Binding-site contacts:
Ligand atom C6 contacts residue SER284 of chain 20.K at 3.4 Å.
Ligand atom O6 contacts residue ASN318 of chain 20.K at 3.0 Å (h-bond).
Ligand atom O6 contacts residue SER284 of chain 20.K at 2.9 Å (h-bond).
Ligand atom O4 contacts residue ASN318 of chain 20.K at 4.5 Å.
Ligand atom C6 contacts residue ASN318 of chain 20.K at 3.2 Å.

This small molecule binds to this protein.
Small molecule (SMILES): CC(=O)N[C@@H]1[C@@H](O)[C@H](O)[C@@H](CO)O[C@H]1O

Sequence of chain 20.K:
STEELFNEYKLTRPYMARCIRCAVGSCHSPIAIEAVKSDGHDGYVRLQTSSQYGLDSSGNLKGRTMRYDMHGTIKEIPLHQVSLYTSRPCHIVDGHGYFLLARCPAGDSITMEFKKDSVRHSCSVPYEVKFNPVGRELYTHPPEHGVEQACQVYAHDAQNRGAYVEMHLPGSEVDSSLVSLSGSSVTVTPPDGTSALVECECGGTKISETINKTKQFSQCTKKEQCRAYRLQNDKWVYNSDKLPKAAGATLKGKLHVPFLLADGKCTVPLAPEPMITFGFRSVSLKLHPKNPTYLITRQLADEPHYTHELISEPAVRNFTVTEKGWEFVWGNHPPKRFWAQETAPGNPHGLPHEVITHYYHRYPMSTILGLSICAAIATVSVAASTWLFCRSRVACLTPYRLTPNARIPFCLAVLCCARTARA